Binding-site contacts:
Ligand atom C8 contacts residue PRO48 of chain 60.E at 4.4 Å (hydrophobic).
Ligand atom C2 contacts residue ASN105 of chain 60.E at 2.5 Å.
Ligand atom N2 contacts residue ASN105 of chain 60.E at 2.9 Å (h-bond).
Ligand atom C7 contacts residue ASN105 of chain 60.E at 3.6 Å.
Ligand atom O6 contacts residue ALA96 of chain 60.E at 4.3 Å.
Ligand atom C5 contacts residue ASN105 of chain 60.E at 3.6 Å.
Ligand atom O5 contacts residue ASN105 of chain 60.E at 2.4 Å (h-bond).
Ligand atom C8 contacts residue TYR50 of chain 60.E at 4.1 Å (hydrophobic).
Ligand atom C6 contacts residue VAL95 of chain 60.E at 3.6 Å (hydrophobic).
Ligand atom C1 contacts residue ASN105 of chain 60.E at 1.4 Å.
Ligand atom O5 contacts residue ALA96 of chain 60.E at 4.5 Å.
Ligand atom O5 contacts residue VAL95 of chain 60.E at 4.5 Å.
Ligand atom C5 contacts residue VAL95 of chain 60.E at 4.5 Å (hydrophobic).
Ligand atom O7 contacts residue ASN105 of chain 60.E at 4.0 Å.
Ligand atom C4 contacts residue ASN105 of chain 60.E at 4.3 Å.
Ligand atom O6 contacts residue VAL95 of chain 60.E at 2.9 Å (h-bond).
Ligand atom C3 contacts residue ASN105 of chain 60.E at 3.8 Å.

Sequence of chain 60.E:
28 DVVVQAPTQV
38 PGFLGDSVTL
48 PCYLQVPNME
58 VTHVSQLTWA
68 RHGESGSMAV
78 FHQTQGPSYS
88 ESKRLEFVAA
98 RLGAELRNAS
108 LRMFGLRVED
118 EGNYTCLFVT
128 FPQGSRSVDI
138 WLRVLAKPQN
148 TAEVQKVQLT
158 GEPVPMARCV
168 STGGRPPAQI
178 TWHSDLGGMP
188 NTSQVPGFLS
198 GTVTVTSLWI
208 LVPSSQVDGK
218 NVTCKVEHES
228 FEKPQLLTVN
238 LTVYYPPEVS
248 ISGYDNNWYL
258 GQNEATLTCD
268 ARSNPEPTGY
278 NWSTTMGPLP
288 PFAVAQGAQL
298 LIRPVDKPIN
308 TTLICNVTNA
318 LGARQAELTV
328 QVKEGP

A small-molecule ligand and the protein it binds are described below.
Small molecule (SMILES): CC(=O)N[C@H]1[C@H](O[C@H]2[C@H](O)[C@@H](NC(C)=O)CO[C@@H]2CO)O[C@H](CO)[C@@H](O[C@@H]2O[C@H](CO)[C@@H](O)[C@H](O)[C@@H]2O)[C@@H]1O